Binding-site contacts:
Ligand atom C8 contacts residue ASN372 of chain 1.D at 3.6 Å.
Ligand atom C7 contacts residue ASN372 of chain 1.D at 3.2 Å.
Ligand atom O7 contacts residue ASN372 of chain 1.D at 3.4 Å (h-bond).
Ligand atom C1 contacts residue ASN372 of chain 1.D at 3.3 Å.
Ligand atom N2 contacts residue ASN372 of chain 1.D at 3.3 Å (h-bond).
Ligand atom C2 contacts residue ASN372 of chain 1.D at 3.8 Å.

Sequence of chain 1.D:
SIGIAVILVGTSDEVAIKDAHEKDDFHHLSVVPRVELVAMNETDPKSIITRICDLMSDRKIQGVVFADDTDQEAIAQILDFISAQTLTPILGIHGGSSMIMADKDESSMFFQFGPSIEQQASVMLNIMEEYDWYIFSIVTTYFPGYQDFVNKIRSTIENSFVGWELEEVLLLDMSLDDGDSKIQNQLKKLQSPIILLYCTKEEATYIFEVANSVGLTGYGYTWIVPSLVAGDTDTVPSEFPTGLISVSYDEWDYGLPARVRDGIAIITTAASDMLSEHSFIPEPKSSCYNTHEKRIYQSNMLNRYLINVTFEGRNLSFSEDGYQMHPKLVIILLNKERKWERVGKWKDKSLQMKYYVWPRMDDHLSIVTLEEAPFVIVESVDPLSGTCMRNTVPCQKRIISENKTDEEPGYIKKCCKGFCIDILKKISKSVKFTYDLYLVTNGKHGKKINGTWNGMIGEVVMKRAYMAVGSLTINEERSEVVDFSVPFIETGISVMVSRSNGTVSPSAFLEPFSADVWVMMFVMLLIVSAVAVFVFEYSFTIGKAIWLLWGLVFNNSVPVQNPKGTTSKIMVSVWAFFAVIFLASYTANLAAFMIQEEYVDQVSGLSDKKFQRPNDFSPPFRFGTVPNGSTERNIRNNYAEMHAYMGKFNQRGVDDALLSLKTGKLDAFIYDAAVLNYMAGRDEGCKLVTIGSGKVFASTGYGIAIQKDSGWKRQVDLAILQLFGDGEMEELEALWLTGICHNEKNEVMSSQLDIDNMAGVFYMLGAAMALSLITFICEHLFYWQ

The small molecule below binds the protein below.
Small molecule (SMILES): CC(=O)N[C@@H]1[C@@H](O)[C@H](O)[C@@H](CO)O[C@H]1O